Sequence of chain 1.A:
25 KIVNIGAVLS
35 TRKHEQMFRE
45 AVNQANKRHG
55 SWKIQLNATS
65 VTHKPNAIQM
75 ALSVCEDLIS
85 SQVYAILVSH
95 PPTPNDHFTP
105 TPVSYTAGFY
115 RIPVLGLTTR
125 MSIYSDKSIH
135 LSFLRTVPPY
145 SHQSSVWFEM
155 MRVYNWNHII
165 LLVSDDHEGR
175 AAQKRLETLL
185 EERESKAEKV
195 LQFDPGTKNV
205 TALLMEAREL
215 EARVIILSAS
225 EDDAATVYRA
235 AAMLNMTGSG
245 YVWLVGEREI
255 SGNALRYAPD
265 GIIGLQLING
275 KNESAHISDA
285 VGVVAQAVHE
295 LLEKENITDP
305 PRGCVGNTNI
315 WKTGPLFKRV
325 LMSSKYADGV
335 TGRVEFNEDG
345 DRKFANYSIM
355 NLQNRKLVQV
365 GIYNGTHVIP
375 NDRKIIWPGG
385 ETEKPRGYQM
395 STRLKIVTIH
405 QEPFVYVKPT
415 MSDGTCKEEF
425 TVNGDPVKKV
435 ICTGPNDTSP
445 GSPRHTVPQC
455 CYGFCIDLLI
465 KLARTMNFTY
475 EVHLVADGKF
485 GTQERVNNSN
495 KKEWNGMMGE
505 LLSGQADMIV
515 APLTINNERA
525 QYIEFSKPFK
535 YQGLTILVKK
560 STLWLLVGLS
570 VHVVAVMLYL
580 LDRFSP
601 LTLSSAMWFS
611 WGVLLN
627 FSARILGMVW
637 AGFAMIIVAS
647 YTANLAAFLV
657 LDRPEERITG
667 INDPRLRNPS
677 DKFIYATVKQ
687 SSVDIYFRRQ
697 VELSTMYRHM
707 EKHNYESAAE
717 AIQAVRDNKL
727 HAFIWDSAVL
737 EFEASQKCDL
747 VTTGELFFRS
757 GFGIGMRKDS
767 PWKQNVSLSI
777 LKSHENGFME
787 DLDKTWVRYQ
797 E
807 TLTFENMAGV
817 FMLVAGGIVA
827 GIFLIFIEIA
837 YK

A small-molecule ligand and the protein it binds are described below.
Small molecule (SMILES): CC(=O)N[C@H]1[C@H](O[C@H]2[C@H](O)[C@@H](NC(C)=O)CO[C@@H]2CO)O[C@H](CO)[C@@H](O)[C@@H]1O

Binding-site contacts:
Ligand atom C8 contacts residue GLN770 of chain 1.A at 4.1 Å.
Ligand atom C2 contacts residue ASN771 of chain 1.A at 2.5 Å.
Ligand atom O6 contacts residue ASN771 of chain 1.A at 3.7 Å.
Ligand atom C4 contacts residue ASN771 of chain 1.A at 4.3 Å.
Ligand atom C6 contacts residue ASN771 of chain 1.A at 4.3 Å.
Ligand atom C8 contacts residue ASN771 of chain 1.A at 3.5 Å.
Ligand atom C1 contacts residue ASN771 of chain 1.A at 1.4 Å.
Ligand atom N2 contacts residue PRO767 of chain 1.A at 4.2 Å.
Ligand atom O7 contacts residue ASN771 of chain 1.A at 4.0 Å.
Ligand atom C7 contacts residue PRO767 of chain 1.A at 4.2 Å (hydrophobic).
Ligand atom N2 contacts residue ASN771 of chain 1.A at 3.0 Å (h-bond).
Ligand atom C8 contacts residue PRO767 of chain 1.A at 3.3 Å (hydrophobic).
Ligand atom C7 contacts residue ASN771 of chain 1.A at 3.3 Å.
Ligand atom C3 contacts residue ASN771 of chain 1.A at 3.8 Å.
Ligand atom C5 contacts residue ASN771 of chain 1.A at 3.6 Å.
Ligand atom O5 contacts residue ASN771 of chain 1.A at 2.4 Å (h-bond).